Sequence of chain 1.B:
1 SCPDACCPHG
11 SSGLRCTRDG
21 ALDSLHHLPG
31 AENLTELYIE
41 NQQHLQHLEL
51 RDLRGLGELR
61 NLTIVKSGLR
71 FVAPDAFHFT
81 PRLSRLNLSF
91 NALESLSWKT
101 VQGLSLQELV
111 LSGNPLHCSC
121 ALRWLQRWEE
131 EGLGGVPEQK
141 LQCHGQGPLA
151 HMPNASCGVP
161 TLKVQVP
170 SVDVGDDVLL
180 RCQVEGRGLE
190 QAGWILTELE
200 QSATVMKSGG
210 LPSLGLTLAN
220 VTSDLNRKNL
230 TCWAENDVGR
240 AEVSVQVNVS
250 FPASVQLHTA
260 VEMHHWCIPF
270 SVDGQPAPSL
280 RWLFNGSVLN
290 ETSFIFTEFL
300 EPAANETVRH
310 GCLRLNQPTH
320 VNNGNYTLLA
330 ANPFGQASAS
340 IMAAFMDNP

This small molecule binds to this protein.
Small molecule (SMILES): CC(=O)N[C@@H]1[C@@H](O)[C@H](O)[C@@H](CO)O[C@H]1O

Binding-site contacts:
Ligand atom C2 contacts residue ASN228 of chain 1.B at 2.5 Å.
Ligand atom C8 contacts residue ASN228 of chain 1.B at 4.3 Å.
Ligand atom O5 contacts residue ASN228 of chain 1.B at 2.4 Å (h-bond).
Ligand atom O7 contacts residue ASN228 of chain 1.B at 3.1 Å (h-bond).
Ligand atom C5 contacts residue ASN228 of chain 1.B at 3.7 Å.
Ligand atom C6 contacts residue SER243 of chain 1.B at 4.1 Å.
Ligand atom C7 contacts residue ASN228 of chain 1.B at 3.2 Å.
Ligand atom O5 contacts residue SER243 of chain 1.B at 3.6 Å.
Ligand atom C3 contacts residue ASN228 of chain 1.B at 3.8 Å.
Ligand atom N2 contacts residue ASN228 of chain 1.B at 2.9 Å (h-bond).
Ligand atom O6 contacts residue SER243 of chain 1.B at 3.7 Å.
Ligand atom C4 contacts residue ASN228 of chain 1.B at 4.2 Å.
Ligand atom C1 contacts residue ASN228 of chain 1.B at 1.4 Å.